Sequence of chain 1.B:
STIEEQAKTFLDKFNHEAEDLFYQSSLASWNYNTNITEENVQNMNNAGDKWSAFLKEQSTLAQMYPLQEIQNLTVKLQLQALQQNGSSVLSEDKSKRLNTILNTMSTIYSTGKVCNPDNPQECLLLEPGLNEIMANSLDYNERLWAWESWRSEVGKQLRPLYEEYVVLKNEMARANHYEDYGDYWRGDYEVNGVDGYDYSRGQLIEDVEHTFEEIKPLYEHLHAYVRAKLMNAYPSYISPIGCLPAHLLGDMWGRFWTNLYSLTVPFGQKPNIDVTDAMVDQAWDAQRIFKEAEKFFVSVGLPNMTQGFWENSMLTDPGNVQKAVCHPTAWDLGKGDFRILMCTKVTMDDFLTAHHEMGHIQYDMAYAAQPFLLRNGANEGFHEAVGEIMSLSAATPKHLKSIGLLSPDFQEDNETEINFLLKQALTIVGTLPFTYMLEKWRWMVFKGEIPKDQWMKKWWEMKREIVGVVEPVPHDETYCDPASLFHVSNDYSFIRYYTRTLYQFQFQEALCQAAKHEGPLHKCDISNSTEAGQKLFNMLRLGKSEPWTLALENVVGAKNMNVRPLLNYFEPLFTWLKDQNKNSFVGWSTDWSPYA

Binding-site contacts:
Ligand atom C1 contacts residue LYS9 of chain 1.B at 4.3 Å.
Ligand atom C6 contacts residue LYS9 of chain 1.B at 4.2 Å.
Ligand atom C3 contacts residue ASN73 of chain 1.B at 3.6 Å.
Ligand atom O6 contacts residue VAL76 of chain 1.B at 4.1 Å.
Ligand atom C5 contacts residue ASN73 of chain 1.B at 3.7 Å.
Ligand atom C2 contacts residue ASN73 of chain 1.B at 2.2 Å.
Ligand atom N2 contacts residue ASN73 of chain 1.B at 2.5 Å (h-bond).
Ligand atom O5 contacts residue VAL76 of chain 1.B at 3.8 Å.
Ligand atom C4 contacts residue ASN73 of chain 1.B at 4.2 Å.
Ligand atom C1 contacts residue VAL76 of chain 1.B at 4.2 Å (hydrophobic).
Ligand atom C1 contacts residue THR75 of chain 1.B at 4.4 Å.
Ligand atom C8 contacts residue ASN73 of chain 1.B at 4.4 Å.
Ligand atom O5 contacts residue LYS9 of chain 1.B at 3.5 Å.
Ligand atom O5 contacts residue ASN73 of chain 1.B at 2.5 Å (h-bond).
Ligand atom C1 contacts residue ASN73 of chain 1.B at 1.4 Å.
Ligand atom C7 contacts residue ASN73 of chain 1.B at 3.5 Å.
Ligand atom O7 contacts residue ASN73 of chain 1.B at 4.0 Å.

A small-molecule ligand and the protein it binds are described below.
Small molecule (SMILES): CC(=O)N[C@H]1[C@H](O[C@H]2[C@H](O)[C@@H](NC(C)=O)CO[C@@H]2CO)O[C@H](CO)[C@@H](O)[C@@H]1O